This protein binds this small molecule.
Small molecule (SMILES): CC(=O)NCCc1c[nH]c2ccc(O)cc12

Sequence of chain 2.A:
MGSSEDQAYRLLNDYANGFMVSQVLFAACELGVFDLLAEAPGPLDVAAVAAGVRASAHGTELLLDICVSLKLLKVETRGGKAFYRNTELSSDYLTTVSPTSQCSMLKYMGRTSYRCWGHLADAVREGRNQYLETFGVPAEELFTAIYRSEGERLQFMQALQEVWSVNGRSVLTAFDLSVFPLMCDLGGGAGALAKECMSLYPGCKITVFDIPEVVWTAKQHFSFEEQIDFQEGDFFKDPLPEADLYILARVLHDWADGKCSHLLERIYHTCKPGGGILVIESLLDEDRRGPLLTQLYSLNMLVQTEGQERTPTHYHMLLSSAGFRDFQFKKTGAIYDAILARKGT

Binding-site contacts:
Ligand atom C15 contacts residue TYR299 of chain 2.A at 3.4 Å (hydrophobic).
Ligand atom C2 contacts residue LEU160 of chain 2.A at 3.7 Å (hydrophobic).
Ligand atom O16 contacts residue ASN302 of chain 2.A at 2.8 Å (h-bond).
Ligand atom C8 contacts residue GLN306 of chain 2.A at 4.1 Å.
Ligand atom C12 contacts residue TYR338 of chain 2.A at 3.6 Å (hydrophobic).
Ligand atom C14 contacts residue ASN302 of chain 2.A at 3.5 Å.
Ligand atom C1 contacts residue HIS255 of chain 2.A at 3.6 Å.
Ligand atom N13 contacts residue TYR299 of chain 2.A at 3.7 Å.
Ligand atom C7 contacts residue LEU160 of chain 2.A at 4.0 Å (hydrophobic).
Ligand atom C4 contacts residue MET303 of chain 2.A at 3.7 Å (hydrophobic).
Ligand atom C1 contacts residue MET303 of chain 2.A at 3.8 Å (hydrophobic).
Ligand atom O10 contacts residue SAM1 of chain 2.C at 2.3 Å.
Ligand atom C1 contacts residue ASP256 of chain 2.A at 3.5 Å.
Ligand atom C4 contacts residue PHE156 of chain 2.A at 3.9 Å (hydrophobic).
Ligand atom C11 contacts residue MET105 of chain 2.A at 3.7 Å (hydrophobic).
Ligand atom N9 contacts residue ASN302 of chain 2.A at 3.7 Å.
Ligand atom C3 contacts residue MET303 of chain 2.A at 4.1 Å (hydrophobic).
Ligand atom C6 contacts residue MET303 of chain 2.A at 4.0 Å (hydrophobic).
Ligand atom C2 contacts residue SAM1 of chain 2.C at 3.7 Å.
Ligand atom O16 contacts residue MET303 of chain 2.A at 3.9 Å.
Ligand atom C11 contacts residue ARG252 of chain 2.A at 3.6 Å.
Ligand atom N9 contacts residue GLN306 of chain 2.A at 3.0 Å (h-bond).
Ligand atom C4 contacts residue THR307 of chain 2.A at 3.6 Å.
Ligand atom C15 contacts residue ASN302 of chain 2.A at 3.7 Å.
Ligand atom C12 contacts residue ARG252 of chain 2.A at 4.1 Å.
Ligand atom C6 contacts residue PHE156 of chain 2.A at 4.0 Å (hydrophobic).
Ligand atom C12 contacts residue TYR299 of chain 2.A at 4.0 Å (hydrophobic).
Ligand atom C1 contacts residue SAM1 of chain 2.C at 3.2 Å.
Ligand atom C2 contacts residue MET303 of chain 2.A at 4.0 Å (hydrophobic).
Ligand atom O10 contacts residue HIS255 of chain 2.A at 2.8 Å (h-bond).
Ligand atom C4 contacts residue ASP256 of chain 2.A at 3.8 Å.
Ligand atom N9 contacts residue TYR108 of chain 2.A at 3.7 Å.
Ligand atom O16 contacts residue TYR299 of chain 2.A at 3.9 Å.
Ligand atom O10 contacts residue ASP256 of chain 2.A at 2.5 Å (salt-bridge).
Ligand atom C2 contacts residue HIS255 of chain 2.A at 3.8 Å.
Ligand atom C6 contacts residue GLN306 of chain 2.A at 3.9 Å.
Ligand atom C5 contacts residue PHE156 of chain 2.A at 3.7 Å (hydrophobic).
Ligand atom C14 contacts residue TYR299 of chain 2.A at 3.7 Å (hydrophobic).
Ligand atom O10 contacts residue ARG252 of chain 2.A at 3.6 Å.
Ligand atom C5 contacts residue MET303 of chain 2.A at 3.8 Å (hydrophobic).

Sequence of chain 1.A:
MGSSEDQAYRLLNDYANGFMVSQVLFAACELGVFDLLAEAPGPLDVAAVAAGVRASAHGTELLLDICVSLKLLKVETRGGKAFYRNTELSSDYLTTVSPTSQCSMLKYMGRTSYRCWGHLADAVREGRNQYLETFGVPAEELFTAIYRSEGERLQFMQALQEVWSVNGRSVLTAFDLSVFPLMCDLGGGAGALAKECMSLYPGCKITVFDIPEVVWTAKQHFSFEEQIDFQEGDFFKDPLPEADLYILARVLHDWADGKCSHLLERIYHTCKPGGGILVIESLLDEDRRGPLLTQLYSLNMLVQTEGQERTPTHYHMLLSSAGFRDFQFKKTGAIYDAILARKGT